Sequence of chain 2.A:
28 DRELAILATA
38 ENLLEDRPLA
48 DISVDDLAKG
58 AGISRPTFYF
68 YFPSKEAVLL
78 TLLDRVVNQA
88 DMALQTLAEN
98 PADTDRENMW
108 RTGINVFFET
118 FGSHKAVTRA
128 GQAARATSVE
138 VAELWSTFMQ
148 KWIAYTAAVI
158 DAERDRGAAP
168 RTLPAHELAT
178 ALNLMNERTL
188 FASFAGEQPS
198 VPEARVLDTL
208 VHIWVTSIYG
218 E

Binding-site contacts:
Ligand atom O contacts residue ASN180 of chain 2.A at 3.5 Å (h-bond).
Ligand atom C12 contacts residue GLU184 of chain 2.A at 3.8 Å.
Ligand atom C7 contacts residue ASN183 of chain 2.A at 3.2 Å.
Ligand atom C14 contacts residue LEU187 of chain 2.A at 3.5 Å (hydrophobic).
Ligand atom C9 contacts residue MET146 of chain 2.A at 3.7 Å (hydrophobic).
Ligand atom C contacts residue GLY110 of chain 2.A at 3.9 Å.
Ligand atom C7 contacts residue PHE114 of chain 2.A at 3.8 Å (hydrophobic).
Ligand atom C15 contacts residue PHE118 of chain 2.A at 3.9 Å (hydrophobic).
Ligand atom C3 contacts residue THR153 of chain 2.A at 3.5 Å.
Ligand atom C2 contacts residue LEU91 of chain 2.A at 3.8 Å (hydrophobic).
Ligand atom O contacts residue ASN183 of chain 2.A at 2.1 Å (h-bond).
Ligand atom C18 contacts residue PHE118 of chain 2.A at 3.6 Å (hydrophobic).
Ligand atom C13 contacts residue LEU187 of chain 2.A at 3.4 Å (hydrophobic).
Ligand atom C6 contacts residue ASN180 of chain 2.A at 3.0 Å.
Ligand atom C19 contacts residue PHE188 of chain 2.A at 3.5 Å (hydrophobic).
Ligand atom C9 contacts residue ASN180 of chain 2.A at 3.7 Å.
Ligand atom C18 contacts residue THR125 of chain 2.A at 3.5 Å.
Ligand atom N contacts residue ASN180 of chain 2.A at 3.2 Å (h-bond).
Ligand atom C8 contacts residue ASN180 of chain 2.A at 2.9 Å.
Ligand atom C16 contacts residue TRP142 of chain 2.A at 3.7 Å (hydrophobic).
Ligand atom C4 contacts residue TRP107 of chain 2.A at 3.7 Å (hydrophobic).
Ligand atom C1 contacts residue PHE114 of chain 2.A at 3.8 Å (hydrophobic).
Ligand atom C2 contacts residue THR153 of chain 2.A at 3.5 Å.
Ligand atom C10 contacts residue MET146 of chain 2.A at 3.6 Å (hydrophobic).
Ligand atom C19 contacts residue GLN129 of chain 2.A at 3.1 Å.
Ligand atom C7 contacts residue ASN180 of chain 2.A at 3.0 Å.
Ligand atom C6 contacts residue PHE114 of chain 2.A at 3.3 Å (hydrophobic).
Ligand atom O contacts residue TRP211 of chain 2.A at 3.4 Å.
Ligand atom C19 contacts residue GLU184 of chain 2.A at 3.4 Å.
Ligand atom C3 contacts residue TYR152 of chain 2.A at 3.6 Å (hydrophobic).
Ligand atom C11 contacts residue PHE114 of chain 2.A at 3.3 Å (hydrophobic).
Ligand atom N2 contacts residue THR125 of chain 2.A at 3.5 Å.
Ligand atom C10 contacts residue ASN180 of chain 2.A at 3.4 Å.
Ligand atom N2 contacts residue GLU184 of chain 2.A at 3.7 Å.
Ligand atom C5 contacts residue PHE114 of chain 2.A at 3.8 Å (hydrophobic).
Ligand atom N2 contacts residue PHE188 of chain 2.A at 3.8 Å.
Ligand atom C5 contacts residue TRP211 of chain 2.A at 3.5 Å (hydrophobic).
Ligand atom N contacts residue PHE114 of chain 2.A at 3.7 Å.
Ligand atom C8 contacts residue PHE114 of chain 2.A at 3.5 Å (hydrophobic).
Ligand atom C11 contacts residue ASN183 of chain 2.A at 3.7 Å.

The small molecule below binds the protein below.
Small molecule (SMILES): CNCc1ccc(N2CCCN(C(=O)CCC3CCCC3)C2)cc1